This protein binds this small molecule.
Small molecule (SMILES): CCC(=O)Nc1cc(C(=O)NCc2cn([C@@H]3CCCC[C@H]3OC)nn2)cc(-c2[nH]nc3ccccc23)c1

Binding-site contacts:
Ligand atom NAU contacts residue LYS46 of chain 1.A at 3.1 Å (salt-bridge).
Ligand atom CAL contacts residue CYS112 of chain 1.A at 1.8 Å (hydrophobic).
Ligand atom CAB contacts residue GLY110 of chain 1.A at 3.6 Å.
Ligand atom NAU contacts residue LEU108 of chain 1.A at 3.4 Å.
Ligand atom CAX contacts residue GLU107 of chain 1.A at 3.5 Å.
Ligand atom NAW contacts residue LEU108 of chain 1.A at 3.7 Å.
Ligand atom CAG contacts residue MET36 of chain 1.A at 3.7 Å (hydrophobic).
Ligand atom CAA contacts residue MET109 of chain 1.A at 3.3 Å (hydrophobic).
Ligand atom NAW contacts residue MET109 of chain 1.A at 3.1 Å (h-bond).
Ligand atom CAB contacts residue MET36 of chain 1.A at 3.9 Å (hydrophobic).
Ligand atom CAX contacts residue LEU160 of chain 1.A at 3.7 Å (hydrophobic).
Ligand atom CAF contacts residue MET36 of chain 1.A at 3.7 Å (hydrophobic).
Ligand atom CAP contacts residue GLY110 of chain 1.A at 3.8 Å.
Ligand atom NAS contacts residue LEU108 of chain 1.A at 3.5 Å.
Ligand atom CAL contacts residue SER157 of chain 1.A at 3.8 Å.
Ligand atom NAV contacts residue LEU108 of chain 1.A at 3.9 Å.
Ligand atom CAI contacts residue CYS112 of chain 1.A at 3.7 Å (hydrophobic).
Ligand atom CAY contacts residue LEU160 of chain 1.A at 3.7 Å (hydrophobic).
Ligand atom CAA contacts residue MET36 of chain 1.A at 3.6 Å (hydrophobic).
Ligand atom CAJ contacts residue CYS112 of chain 1.A at 3.2 Å (hydrophobic).
Ligand atom NAN contacts residue MET109 of chain 1.A at 3.4 Å (h-bond).
Ligand atom NAT contacts residue LYS46 of chain 1.A at 3.4 Å (salt-bridge).
Ligand atom OAO contacts residue GLY110 of chain 1.A at 3.6 Å (h-bond).
Ligand atom CBK contacts residue GLU163 of chain 1.A at 3.4 Å.
Ligand atom CAZ contacts residue GLU107 of chain 1.A at 3.5 Å.
Ligand atom NAH contacts residue GLY37 of chain 1.A at 3.6 Å.
Ligand atom CBC contacts residue LEU160 of chain 1.A at 3.9 Å (hydrophobic).
Ligand atom CAQ contacts residue LEU108 of chain 1.A at 3.6 Å (hydrophobic).
Ligand atom CAR contacts residue LEU108 of chain 1.A at 3.7 Å (hydrophobic).
Ligand atom NAW contacts residue GLU107 of chain 1.A at 2.9 Å (salt-bridge).
Ligand atom CAZ contacts residue LEU160 of chain 1.A at 3.8 Å (hydrophobic).
Ligand atom OAK contacts residue LEU160 of chain 1.A at 3.3 Å.
Ligand atom NAT contacts residue LEU108 of chain 1.A at 3.2 Å.
Ligand atom OAK contacts residue CYS112 of chain 1.A at 3.1 Å.
Ligand atom OBJ contacts residue GLU163 of chain 1.A at 3.5 Å (salt-bridge).
Ligand atom CBB contacts residue CYS170 of chain 1.A at 3.8 Å (hydrophobic).
Ligand atom NAV contacts residue MET109 of chain 1.A at 2.9 Å (h-bond).
Ligand atom NAN contacts residue GLY110 of chain 1.A at 3.3 Å (h-bond).
Ligand atom CBH contacts residue VAL55 of chain 1.A at 3.8 Å (hydrophobic).
Ligand atom CAM contacts residue GLY110 of chain 1.A at 3.2 Å.

Sequence of chain 1.A:
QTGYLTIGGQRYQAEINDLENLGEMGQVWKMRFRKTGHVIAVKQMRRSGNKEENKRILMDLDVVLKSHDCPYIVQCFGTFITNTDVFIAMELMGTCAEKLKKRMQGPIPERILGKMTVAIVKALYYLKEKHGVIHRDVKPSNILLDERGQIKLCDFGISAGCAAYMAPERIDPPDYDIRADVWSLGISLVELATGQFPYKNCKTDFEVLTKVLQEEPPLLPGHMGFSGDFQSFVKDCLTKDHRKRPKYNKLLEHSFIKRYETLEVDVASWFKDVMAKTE